Binding-site contacts:
Ligand atom O1 contacts residue TYR122 of chain 1.A at 4.1 Å.
Ligand atom C6 contacts residue TYR122 of chain 1.A at 4.1 Å (hydrophobic).
Ligand atom C3 contacts residue GLA1 of chain 1.J at 3.7 Å.
Ligand atom C4 contacts residue TYR122 of chain 1.A at 3.5 Å (hydrophobic).
Ligand atom C5 contacts residue SER76 of chain 1.A at 4.2 Å.
Ligand atom C3 contacts residue SER76 of chain 1.A at 4.0 Å.
Ligand atom C10 contacts residue TYR78 of chain 1.A at 3.8 Å (hydrophobic).
Ligand atom C11 contacts residue TYR78 of chain 1.A at 4.4 Å (hydrophobic).
Ligand atom C2 contacts residue TYR78 of chain 1.A at 3.5 Å (hydrophobic).
Ligand atom C10 contacts residue TYR122 of chain 1.A at 4.1 Å (hydrophobic).
Ligand atom C3 contacts residue TYR78 of chain 1.A at 4.1 Å (hydrophobic).
Ligand atom C1 contacts residue TYR78 of chain 1.A at 3.4 Å (hydrophobic).
Ligand atom C6 contacts residue SER76 of chain 1.A at 3.3 Å.
Ligand atom C3 contacts residue TYR122 of chain 1.A at 3.3 Å (hydrophobic).
Ligand atom C1 contacts residue TYR122 of chain 1.A at 3.9 Å (hydrophobic).
Ligand atom C2 contacts residue TYR122 of chain 1.A at 3.5 Å (hydrophobic).
Ligand atom C10 contacts residue GLA1 of chain 1.J at 2.3 Å.
Ligand atom C3 contacts residue TRP123 of chain 1.A at 3.7 Å (hydrophobic).
Ligand atom C2 contacts residue GLA1 of chain 1.J at 2.4 Å.
Ligand atom C1 contacts residue GLA1 of chain 1.J at 1.4 Å.
Ligand atom C5 contacts residue TYR122 of chain 1.A at 3.8 Å (hydrophobic).
Ligand atom C6 contacts residue TRP123 of chain 1.A at 4.3 Å (hydrophobic).
Ligand atom C2 contacts residue TRP123 of chain 1.A at 3.9 Å (hydrophobic).
Ligand atom C8 contacts residue TYR122 of chain 1.A at 4.5 Å (hydrophobic).
Ligand atom C11 contacts residue TYR122 of chain 1.A at 3.9 Å (hydrophobic).
Ligand atom C4 contacts residue GLA1 of chain 1.J at 4.2 Å.
Ligand atom C11 contacts residue GLA1 of chain 1.J at 3.6 Å.
Ligand atom C4 contacts residue SER76 of chain 1.A at 4.4 Å.

This small molecule binds to this protein.
Small molecule (SMILES): Cc1cc(=O)oc2ccccc12

Sequence of chain 1.A:
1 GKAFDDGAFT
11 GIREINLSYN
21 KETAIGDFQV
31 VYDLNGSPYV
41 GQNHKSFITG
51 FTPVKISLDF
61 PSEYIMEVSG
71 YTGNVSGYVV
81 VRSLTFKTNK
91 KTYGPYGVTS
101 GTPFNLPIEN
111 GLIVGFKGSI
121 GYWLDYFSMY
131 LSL